Sequence of chain 1.A:
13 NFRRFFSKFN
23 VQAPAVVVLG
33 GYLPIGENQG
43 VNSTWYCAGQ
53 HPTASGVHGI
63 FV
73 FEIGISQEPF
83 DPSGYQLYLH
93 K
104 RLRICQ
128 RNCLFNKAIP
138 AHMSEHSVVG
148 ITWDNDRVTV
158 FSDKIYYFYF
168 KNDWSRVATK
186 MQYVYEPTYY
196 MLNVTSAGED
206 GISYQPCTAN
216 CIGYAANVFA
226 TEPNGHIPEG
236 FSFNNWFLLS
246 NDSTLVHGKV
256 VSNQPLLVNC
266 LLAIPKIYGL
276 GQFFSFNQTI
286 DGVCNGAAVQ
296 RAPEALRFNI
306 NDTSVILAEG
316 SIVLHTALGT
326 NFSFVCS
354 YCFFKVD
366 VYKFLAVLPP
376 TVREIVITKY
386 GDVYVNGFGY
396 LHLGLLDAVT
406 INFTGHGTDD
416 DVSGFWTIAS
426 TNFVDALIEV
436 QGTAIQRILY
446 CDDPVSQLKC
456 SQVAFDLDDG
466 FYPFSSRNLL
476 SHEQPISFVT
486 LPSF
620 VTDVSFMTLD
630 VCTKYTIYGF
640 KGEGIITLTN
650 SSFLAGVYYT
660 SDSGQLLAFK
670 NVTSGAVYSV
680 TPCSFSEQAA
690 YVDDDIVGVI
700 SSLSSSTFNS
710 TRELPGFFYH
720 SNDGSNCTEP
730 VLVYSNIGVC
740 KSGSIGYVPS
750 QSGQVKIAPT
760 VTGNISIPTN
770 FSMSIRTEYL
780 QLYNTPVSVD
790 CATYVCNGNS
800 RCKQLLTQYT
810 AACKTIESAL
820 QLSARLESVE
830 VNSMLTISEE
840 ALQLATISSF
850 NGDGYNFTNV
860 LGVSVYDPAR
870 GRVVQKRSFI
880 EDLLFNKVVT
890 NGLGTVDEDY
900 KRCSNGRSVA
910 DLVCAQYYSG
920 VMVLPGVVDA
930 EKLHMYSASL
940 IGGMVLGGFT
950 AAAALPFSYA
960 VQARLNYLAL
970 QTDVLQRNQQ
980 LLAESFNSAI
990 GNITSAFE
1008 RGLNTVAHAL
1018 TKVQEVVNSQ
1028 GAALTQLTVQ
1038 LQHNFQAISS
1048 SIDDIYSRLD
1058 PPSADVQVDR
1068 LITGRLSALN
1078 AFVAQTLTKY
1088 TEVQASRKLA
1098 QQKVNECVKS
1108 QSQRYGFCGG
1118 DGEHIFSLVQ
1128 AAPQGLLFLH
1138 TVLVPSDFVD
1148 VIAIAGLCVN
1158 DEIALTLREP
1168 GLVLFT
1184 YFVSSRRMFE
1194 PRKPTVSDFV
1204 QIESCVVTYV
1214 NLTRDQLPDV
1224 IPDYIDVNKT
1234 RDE

This protein binds this small molecule.
Small molecule (SMILES): CC(=O)N[C@H]1CO[C@H](CO[C@@H]2O[C@@H](C)[C@@H](O)[C@@H](O)[C@@H]2O)[C@@H](O)[C@@H]1O

Binding-site contacts:
Ligand atom C5 contacts residue ASN282 of chain 1.A at 3.7 Å.
Ligand atom O3 contacts residue ASN282 of chain 1.A at 4.3 Å.
Ligand atom C1 contacts residue ASN282 of chain 1.A at 1.4 Å.
Ligand atom O7 contacts residue ASN282 of chain 1.A at 4.0 Å.
Ligand atom O4 contacts residue THR284 of chain 1.A at 4.3 Å.
Ligand atom O5 contacts residue ASN282 of chain 1.A at 2.4 Å (h-bond).
Ligand atom C3 contacts residue ASN282 of chain 1.A at 3.8 Å.
Ligand atom C2 contacts residue ASN282 of chain 1.A at 2.5 Å.
Ligand atom C4 contacts residue GLN283 of chain 1.A at 4.0 Å.
Ligand atom C5 contacts residue ASN282 of chain 1.A at 3.2 Å.
Ligand atom O5 contacts residue ASN282 of chain 1.A at 3.6 Å (h-bond).
Ligand atom C5 contacts residue ALA297 of chain 1.A at 4.3 Å (hydrophobic).
Ligand atom C4 contacts residue THR284 of chain 1.A at 4.4 Å.
Ligand atom N2 contacts residue ASN282 of chain 1.A at 2.9 Å (h-bond).
Ligand atom C4 contacts residue ASN282 of chain 1.A at 3.4 Å.
Ligand atom C3 contacts residue GLN283 of chain 1.A at 4.2 Å.
Ligand atom C6 contacts residue ALA297 of chain 1.A at 4.4 Å (hydrophobic).
Ligand atom C3 contacts residue ASN282 of chain 1.A at 3.4 Å.
Ligand atom O3 contacts residue GLN283 of chain 1.A at 4.0 Å.
Ligand atom C7 contacts residue ASN282 of chain 1.A at 3.6 Å.
Ligand atom C4 contacts residue ASN282 of chain 1.A at 4.2 Å.